Sequence of chain 1.D:
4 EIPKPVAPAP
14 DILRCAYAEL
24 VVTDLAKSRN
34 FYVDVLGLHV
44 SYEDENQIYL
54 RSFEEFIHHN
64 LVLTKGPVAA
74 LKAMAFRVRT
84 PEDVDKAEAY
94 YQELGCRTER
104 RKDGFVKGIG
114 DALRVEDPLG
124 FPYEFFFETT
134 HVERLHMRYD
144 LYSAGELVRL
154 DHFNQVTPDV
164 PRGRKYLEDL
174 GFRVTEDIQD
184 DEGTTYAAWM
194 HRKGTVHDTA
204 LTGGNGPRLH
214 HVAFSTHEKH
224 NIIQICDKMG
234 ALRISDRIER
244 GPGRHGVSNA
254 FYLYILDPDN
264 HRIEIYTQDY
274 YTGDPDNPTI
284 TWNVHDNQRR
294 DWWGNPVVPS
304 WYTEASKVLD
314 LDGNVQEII

Binding-site contacts:
Ligand atom C2 contacts residue TYR257 of chain 1.D at 3.2 Å (hydrophobic).
Ligand atom C3 contacts residue FE1 of chain 1.K at 3.0 Å.
Ligand atom C8 contacts residue HIS248 of chain 1.D at 3.4 Å.
Ligand atom C5 contacts residue TRP192 of chain 1.D at 3.4 Å (hydrophobic).
Ligand atom O3 contacts residue FE1 of chain 1.K at 1.9 Å.
Ligand atom C7 contacts residue TRP192 of chain 1.D at 3.7 Å (hydrophobic).
Ligand atom C8 contacts residue ARG243 of chain 1.D at 3.7 Å.
Ligand atom O3 contacts residue TYR257 of chain 1.D at 2.8 Å (h-bond).
Ligand atom C3 contacts residue HIS248 of chain 1.D at 3.7 Å.
Ligand atom O1 contacts residue ARG243 of chain 1.D at 3.1 Å (salt-bridge).
Ligand atom C4 contacts residue TRP192 of chain 1.D at 3.6 Å (hydrophobic).
Ligand atom C5 contacts residue HIS248 of chain 1.D at 3.5 Å.
Ligand atom C5 contacts residue VAL250 of chain 1.D at 3.7 Å (hydrophobic).
Ligand atom C7 contacts residue ARG293 of chain 1.D at 3.4 Å.
Ligand atom C4 contacts residue HIS248 of chain 1.D at 3.5 Å.
Ligand atom O2 contacts residue ARG243 of chain 1.D at 3.0 Å (salt-bridge).
Ligand atom C6 contacts residue VAL250 of chain 1.D at 3.3 Å (hydrophobic).
Ligand atom C4 contacts residue HIS200 of chain 1.D at 3.9 Å.
Ligand atom O4 contacts residue HIS155 of chain 1.D at 3.0 Å (h-bond).
Ligand atom C3 contacts residue TYR257 of chain 1.D at 3.0 Å (hydrophobic).
Ligand atom O4 contacts residue HIS200 of chain 1.D at 3.1 Å (h-bond).
Ligand atom O2 contacts residue HIS248 of chain 1.D at 2.5 Å (h-bond).
Ligand atom C6 contacts residue TRP192 of chain 1.D at 3.6 Å (hydrophobic).
Ligand atom C4 contacts residue FE1 of chain 1.K at 3.1 Å.
Ligand atom C7 contacts residue HIS248 of chain 1.D at 3.9 Å.
Ligand atom C1 contacts residue TRP192 of chain 1.D at 3.5 Å (hydrophobic).
Ligand atom O4 contacts residue TYR269 of chain 1.D at 3.6 Å.
Ligand atom O3 contacts residue GLU267 of chain 1.D at 3.2 Å (salt-bridge).
Ligand atom O1 contacts residue TRP304 of chain 1.D at 3.4 Å.
Ligand atom C1 contacts residue HIS248 of chain 1.D at 3.5 Å.
Ligand atom O1 contacts residue ARG293 of chain 1.D at 2.5 Å (salt-bridge).
Ligand atom O4 contacts residue FE1 of chain 1.K at 2.1 Å.
Ligand atom O3 contacts residue HIS214 of chain 1.D at 2.9 Å (h-bond).
Ligand atom O3 contacts residue ASN157 of chain 1.D at 3.7 Å.
Ligand atom C8 contacts residue ARG293 of chain 1.D at 3.5 Å.
Ligand atom O4 contacts residue GLU267 of chain 1.D at 3.2 Å (salt-bridge).
Ligand atom C6 contacts residue HIS248 of chain 1.D at 3.5 Å.
Ligand atom O2 contacts residue ARG293 of chain 1.D at 2.9 Å (salt-bridge).
Ligand atom C5 contacts residue SER251 of chain 1.D at 3.5 Å.
Ligand atom C2 contacts residue HIS248 of chain 1.D at 3.5 Å.

A small-molecule ligand and the protein it binds are described below.
Small molecule (SMILES): O=C(O)Cc1ccc(O)c(O)c1